This protein binds this small molecule.
Small molecule (SMILES): CSCC[C@H](NC(=O)[C@H](CCCN=C(N)N)NC(=O)[C@H](C)NC(=O)[C@H](CCCN=C(N)N)NC(=O)[C@H](C)NC(=O)[C@H](C)NC(=O)[C@H](CC(C)C)NC(=O)[C@@H](NC(=O)[C@@H](N)CO)C(C)C)C(=O)N[C@@H](CC1=CN=C2CC=CC=C12)C(=O)N[C@@H](CCSC)C(=O)N[C@@H](CC1=CN=C2C=CC=CC12)C(=O)N[C@@H](CC1=NC=NC1)C(=O)N[C@@H](CC1=c2ccccc2=NC1)C(=O)O

Sequence of chain 1.A:
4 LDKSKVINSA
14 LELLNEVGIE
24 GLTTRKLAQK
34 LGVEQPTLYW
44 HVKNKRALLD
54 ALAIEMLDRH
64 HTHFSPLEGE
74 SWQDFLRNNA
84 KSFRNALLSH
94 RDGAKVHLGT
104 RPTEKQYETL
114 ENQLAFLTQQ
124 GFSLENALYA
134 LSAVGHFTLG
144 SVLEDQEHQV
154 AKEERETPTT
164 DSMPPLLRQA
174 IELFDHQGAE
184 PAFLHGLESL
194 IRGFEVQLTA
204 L

Binding-site contacts:
Ligand atom CA contacts residue HIS151 of chain 1.A at 3.6 Å.
Ligand atom CE contacts residue MET166 of chain 1.A at 3.6 Å (hydrophobic).
Ligand atom CG contacts residue THR103 of chain 1.B at 3.6 Å.
Ligand atom OXT contacts residue GLN116 of chain 1.B at 2.9 Å (h-bond).
Ligand atom NE1 contacts residue LEU134 of chain 1.B at 2.9 Å (h-bond).
Ligand atom NE1 contacts residue LEU113 of chain 1.B at 3.5 Å.
Ligand atom N contacts residue HIS151 of chain 1.A at 3.6 Å (h-bond).
Ligand atom NE1 contacts residue GLN116 of chain 1.B at 2.8 Å (h-bond).
Ligand atom O contacts residue ASN82 of chain 1.B at 2.9 Å (h-bond).
Ligand atom CD1 contacts residue EDO1 of chain 1.E at 3.6 Å.
Ligand atom NH1 contacts residue LYS155 of chain 1.A at 2.7 Å (salt-bridge).
Ligand atom CE2 contacts residue GLY138 of chain 1.B at 3.4 Å.
Ligand atom C contacts residue HIS64 of chain 1.B at 3.5 Å.
Ligand atom CZ2 contacts residue GLY138 of chain 1.B at 3.6 Å.
Ligand atom CG contacts residue ASP178 of chain 1.A at 3.5 Å.
Ligand atom O contacts residue PHE67 of chain 1.B at 3.4 Å.
Ligand atom O contacts residue HIS151 of chain 1.A at 3.1 Å.
Ligand atom CE1 contacts residue HIS100 of chain 1.B at 3.0 Å.
Ligand atom CA contacts residue THR160 of chain 1.A at 3.6 Å.
Ligand atom O contacts residue LEU60 of chain 1.B at 3.5 Å.
Ligand atom O contacts residue GLN116 of chain 1.B at 3.2 Å (h-bond).
Ligand atom ND1 contacts residue HIS100 of chain 1.B at 3.5 Å (h-bond).
Ligand atom C contacts residue PHE67 of chain 1.B at 3.4 Å (hydrophobic).
Ligand atom NE2 contacts residue THR103 of chain 1.B at 3.5 Å (h-bond).
Ligand atom NE1 contacts residue GLU147 of chain 1.A at 2.8 Å (salt-bridge).
Ligand atom CD2 contacts residue THR103 of chain 1.B at 3.0 Å.
Ligand atom CB contacts residue THR160 of chain 1.A at 3.5 Å.
Ligand atom CD2 contacts residue GLU147 of chain 1.A at 3.5 Å.
Ligand atom CH2 contacts residue LEU170 of chain 1.A at 3.6 Å (hydrophobic).
Ligand atom O contacts residue PRO105 of chain 1.B at 3.2 Å.
Ligand atom O contacts residue HIS64 of chain 1.B at 2.7 Å (h-bond).
Ligand atom CG contacts residue EDO1 of chain 1.E at 3.6 Å.
Ligand atom O contacts residue ILE174 of chain 1.A at 3.6 Å.
Ligand atom CE contacts residue ASP178 of chain 1.A at 3.5 Å.
Ligand atom CE1 contacts residue GLU147 of chain 1.A at 3.5 Å.
Ligand atom OXT contacts residue PHE67 of chain 1.B at 3.4 Å.
Ligand atom CE2 contacts residue EDO1 of chain 1.E at 3.6 Å.
Ligand atom C contacts residue GLN116 of chain 1.B at 3.5 Å.
Ligand atom NE1 contacts residue GLY138 of chain 1.B at 3.5 Å.
Ligand atom NE2 contacts residue GLU147 of chain 1.A at 2.6 Å (salt-bridge).

Sequence of chain 1.B:
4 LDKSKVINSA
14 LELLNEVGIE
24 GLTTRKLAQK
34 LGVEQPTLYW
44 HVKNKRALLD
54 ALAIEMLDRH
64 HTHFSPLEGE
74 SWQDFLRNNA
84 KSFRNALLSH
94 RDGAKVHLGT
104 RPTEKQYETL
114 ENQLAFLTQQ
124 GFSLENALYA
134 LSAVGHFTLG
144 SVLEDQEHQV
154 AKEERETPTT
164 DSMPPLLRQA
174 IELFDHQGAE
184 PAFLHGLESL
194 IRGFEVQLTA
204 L